A protein and the small-molecule ligand that binds it are described below.
Small molecule (SMILES): CC(=O)N[C@H]1[C@H](O[C@H]2[C@H](O)[C@@H](NC(C)=O)CO[C@@H]2CO[C@@H]2O[C@@H](C)[C@@H](O)[C@@H](O)[C@@H]2O)O[C@H](CO)[C@@H](O)[C@@H]1O

Sequence of chain 1.B:
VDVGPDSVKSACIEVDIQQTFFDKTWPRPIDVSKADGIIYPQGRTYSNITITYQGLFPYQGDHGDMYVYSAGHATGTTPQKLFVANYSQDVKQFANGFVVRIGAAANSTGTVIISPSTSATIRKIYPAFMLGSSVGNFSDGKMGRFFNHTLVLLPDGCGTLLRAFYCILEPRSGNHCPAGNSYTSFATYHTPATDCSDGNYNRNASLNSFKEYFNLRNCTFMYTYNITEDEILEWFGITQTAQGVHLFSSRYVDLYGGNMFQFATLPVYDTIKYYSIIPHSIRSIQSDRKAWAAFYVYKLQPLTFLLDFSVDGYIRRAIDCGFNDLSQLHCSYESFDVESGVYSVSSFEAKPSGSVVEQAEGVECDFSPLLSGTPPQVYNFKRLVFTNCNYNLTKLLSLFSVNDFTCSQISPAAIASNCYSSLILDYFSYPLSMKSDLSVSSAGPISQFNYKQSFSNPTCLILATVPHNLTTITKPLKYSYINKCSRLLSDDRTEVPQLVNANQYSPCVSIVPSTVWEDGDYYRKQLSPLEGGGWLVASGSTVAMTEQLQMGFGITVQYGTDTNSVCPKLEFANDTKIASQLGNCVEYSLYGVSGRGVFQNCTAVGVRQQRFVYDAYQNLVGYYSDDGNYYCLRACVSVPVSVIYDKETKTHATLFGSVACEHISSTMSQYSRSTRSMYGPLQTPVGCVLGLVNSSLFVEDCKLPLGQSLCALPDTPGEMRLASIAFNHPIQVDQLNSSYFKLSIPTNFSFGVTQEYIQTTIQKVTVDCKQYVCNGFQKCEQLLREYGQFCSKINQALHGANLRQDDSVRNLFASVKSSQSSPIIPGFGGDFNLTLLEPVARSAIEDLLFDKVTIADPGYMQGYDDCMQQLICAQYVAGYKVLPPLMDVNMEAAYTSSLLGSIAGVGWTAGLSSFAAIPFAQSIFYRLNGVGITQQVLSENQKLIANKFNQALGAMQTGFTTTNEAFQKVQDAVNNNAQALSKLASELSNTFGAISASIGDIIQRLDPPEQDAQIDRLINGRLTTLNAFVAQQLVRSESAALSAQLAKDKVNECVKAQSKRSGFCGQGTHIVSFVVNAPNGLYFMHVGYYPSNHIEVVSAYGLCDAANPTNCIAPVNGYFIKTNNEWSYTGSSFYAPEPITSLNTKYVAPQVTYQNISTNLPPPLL

Binding-site contacts:
Ligand atom N2 contacts residue ASN722 of chain 1.B at 3.7 Å.
Ligand atom C1 contacts residue LEU710 of chain 1.B at 3.9 Å (hydrophobic).
Ligand atom C7 contacts residue GLN711 of chain 1.B at 3.8 Å.
Ligand atom O3 contacts residue ASN722 of chain 1.B at 2.6 Å (h-bond).
Ligand atom C1 contacts residue ASN722 of chain 1.B at 1.4 Å.
Ligand atom O6 contacts residue SER724 of chain 1.B at 4.5 Å.
Ligand atom C2 contacts residue ASN722 of chain 1.B at 4.2 Å.
Ligand atom C2 contacts residue SER723 of chain 1.B at 4.2 Å.
Ligand atom O7 contacts residue GLN711 of chain 1.B at 4.4 Å.
Ligand atom C6 contacts residue SER723 of chain 1.B at 4.2 Å.
Ligand atom O5 contacts residue ASN722 of chain 1.B at 2.5 Å (h-bond).
Ligand atom C2 contacts residue ASN722 of chain 1.B at 2.4 Å.
Ligand atom C6 contacts residue ASN722 of chain 1.B at 3.2 Å.
Ligand atom C5 contacts residue ASN722 of chain 1.B at 3.2 Å.
Ligand atom N2 contacts residue GLN711 of chain 1.B at 3.9 Å.
Ligand atom C8 contacts residue GLN711 of chain 1.B at 3.5 Å.
Ligand atom O2 contacts residue SER723 of chain 1.B at 3.9 Å.
Ligand atom O3 contacts residue ASN722 of chain 1.B at 4.2 Å.
Ligand atom C4 contacts residue ASN722 of chain 1.B at 3.6 Å.
Ligand atom C3 contacts residue ASN722 of chain 1.B at 2.9 Å.
Ligand atom C8 contacts residue SER724 of chain 1.B at 3.9 Å.
Ligand atom O2 contacts residue SER724 of chain 1.B at 3.3 Å (h-bond).
Ligand atom C2 contacts residue SER724 of chain 1.B at 4.3 Å.